Binding-site contacts:
Ligand atom N contacts residue TYR200 of chain 1.D at 3.8 Å.
Ligand atom OXT contacts residue TYR151 of chain 1.D at 4.5 Å.
Ligand atom OE2 contacts residue SER121 of chain 1.E at 2.8 Å (h-bond).
Ligand atom OE1 contacts residue TYR200 of chain 1.D at 4.1 Å.
Ligand atom OE1 contacts residue THR195 of chain 1.D at 3.9 Å.
Ligand atom OE1 contacts residue THR197 of chain 1.D at 2.6 Å (h-bond).
Ligand atom CG contacts residue TYR200 of chain 1.D at 4.5 Å (hydrophobic).
Ligand atom O contacts residue TYR200 of chain 1.D at 3.9 Å.
Ligand atom CA contacts residue PHE91 of chain 1.D at 4.3 Å (hydrophobic).
Ligand atom CD contacts residue ARG56 of chain 1.E at 3.3 Å.
Ligand atom N contacts residue SER150 of chain 1.D at 3.3 Å (h-bond).
Ligand atom CG contacts residue THR197 of chain 1.D at 4.1 Å.
Ligand atom CA contacts residue TYR200 of chain 1.D at 4.4 Å (hydrophobic).
Ligand atom OE2 contacts residue TYR151 of chain 1.D at 4.4 Å.
Ligand atom N contacts residue PHE91 of chain 1.D at 3.8 Å.
Ligand atom O contacts residue THR195 of chain 1.D at 3.4 Å.
Ligand atom OE1 contacts residue ARG56 of chain 1.E at 2.8 Å (salt-bridge).
Ligand atom CD contacts residue THR197 of chain 1.D at 3.3 Å.
Ligand atom OE2 contacts residue THR54 of chain 1.E at 3.9 Å.
Ligand atom CG contacts residue SER121 of chain 1.E at 3.6 Å.
Ligand atom CA contacts residue ARG37 of chain 1.E at 4.5 Å.
Ligand atom CB contacts residue TYR151 of chain 1.D at 2.9 Å (hydrophobic).
Ligand atom CG contacts residue LEU109 of chain 1.E at 4.2 Å (hydrophobic).
Ligand atom OE2 contacts residue THR197 of chain 1.D at 3.6 Å.
Ligand atom CB contacts residue TYR200 of chain 1.D at 3.7 Å (hydrophobic).
Ligand atom CB contacts residue THR197 of chain 1.D at 4.0 Å.
Ligand atom C contacts residue ARG37 of chain 1.E at 3.8 Å.
Ligand atom CG contacts residue TYR151 of chain 1.D at 3.5 Å (hydrophobic).
Ligand atom N contacts residue TYR151 of chain 1.D at 3.5 Å (h-bond).
Ligand atom OE2 contacts residue ARG56 of chain 1.E at 2.9 Å (salt-bridge).
Ligand atom OXT contacts residue ARG37 of chain 1.E at 2.8 Å (salt-bridge).
Ligand atom CA contacts residue TYR151 of chain 1.D at 3.6 Å (hydrophobic).
Ligand atom OXT contacts residue THR54 of chain 1.E at 4.5 Å.
Ligand atom CD contacts residue SER121 of chain 1.E at 3.6 Å.

A small-molecule ligand and the protein it binds are described below.
Small molecule (SMILES): N[C@@H](CCC(=O)O)C(=O)O

Sequence of chain 1.D:
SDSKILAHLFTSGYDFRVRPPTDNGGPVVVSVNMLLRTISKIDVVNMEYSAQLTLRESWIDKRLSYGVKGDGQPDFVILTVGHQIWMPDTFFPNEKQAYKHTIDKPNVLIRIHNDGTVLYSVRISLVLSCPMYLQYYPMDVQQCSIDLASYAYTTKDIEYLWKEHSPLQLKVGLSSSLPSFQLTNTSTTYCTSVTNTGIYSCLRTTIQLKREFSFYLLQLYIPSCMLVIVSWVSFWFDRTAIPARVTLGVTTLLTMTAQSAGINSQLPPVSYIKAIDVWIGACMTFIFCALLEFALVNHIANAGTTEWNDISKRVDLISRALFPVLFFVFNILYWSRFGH

Sequence of chain 1.E:
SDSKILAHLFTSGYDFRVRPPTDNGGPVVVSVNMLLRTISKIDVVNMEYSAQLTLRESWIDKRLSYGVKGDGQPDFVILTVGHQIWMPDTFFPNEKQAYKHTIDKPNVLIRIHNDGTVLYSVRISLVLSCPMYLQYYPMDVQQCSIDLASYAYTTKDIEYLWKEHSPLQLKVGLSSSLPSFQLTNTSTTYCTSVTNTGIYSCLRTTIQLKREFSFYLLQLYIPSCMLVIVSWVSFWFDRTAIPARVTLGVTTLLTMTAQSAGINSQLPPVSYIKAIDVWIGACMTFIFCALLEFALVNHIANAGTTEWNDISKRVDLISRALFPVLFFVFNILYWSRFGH